Sequence of chain 1.F:
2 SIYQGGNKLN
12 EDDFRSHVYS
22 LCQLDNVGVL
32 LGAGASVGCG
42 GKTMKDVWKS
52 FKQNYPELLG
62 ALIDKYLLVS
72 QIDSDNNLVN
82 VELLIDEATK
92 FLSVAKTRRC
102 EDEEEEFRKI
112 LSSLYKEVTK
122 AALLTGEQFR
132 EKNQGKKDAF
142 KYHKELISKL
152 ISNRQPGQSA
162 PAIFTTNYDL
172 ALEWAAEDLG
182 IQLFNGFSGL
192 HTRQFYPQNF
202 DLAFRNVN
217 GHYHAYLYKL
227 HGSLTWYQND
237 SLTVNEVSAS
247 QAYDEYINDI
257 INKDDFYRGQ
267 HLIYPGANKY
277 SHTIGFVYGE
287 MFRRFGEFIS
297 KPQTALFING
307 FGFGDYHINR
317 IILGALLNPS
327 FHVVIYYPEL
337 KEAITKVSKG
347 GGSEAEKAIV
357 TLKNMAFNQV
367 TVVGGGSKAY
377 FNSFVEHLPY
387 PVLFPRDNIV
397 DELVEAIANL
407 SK

Binding-site contacts:
Ligand atom N6 contacts residue GLY35 of chain 1.F at 3.8 Å.
Ligand atom O3A contacts residue GLY308 of chain 1.F at 3.6 Å (h-bond).
Ligand atom C4 contacts residue GLY35 of chain 1.F at 3.9 Å.
Ligand atom C2D contacts residue GLU83 of chain 1.F at 3.2 Å.
Ligand atom O3D contacts residue GLU83 of chain 1.F at 3.3 Å (salt-bridge).
Ligand atom C1D contacts residue HIS227 of chain 1.F at 3.9 Å.
Ligand atom O1D contacts residue HIS227 of chain 1.F at 3.8 Å.
Ligand atom C4D contacts residue GLU83 of chain 1.F at 3.2 Å.
Ligand atom O4D contacts residue GLU83 of chain 1.F at 3.5 Å (salt-bridge).
Ligand atom O1D contacts residue GLU83 of chain 1.F at 2.5 Å (salt-bridge).
Ligand atom C2 contacts residue PHE377 of chain 1.F at 3.9 Å (hydrophobic).
Ligand atom PB contacts residue GLY308 of chain 1.F at 3.8 Å.
Ligand atom N3 contacts residue GLY306 of chain 1.F at 3.9 Å.
Ligand atom C6 contacts residue GLY35 of chain 1.F at 3.3 Å.
Ligand atom C2 contacts residue TYR376 of chain 1.F at 4.1 Å (hydrophobic).
Ligand atom C2 contacts residue GLY35 of chain 1.F at 3.6 Å.
Ligand atom O1B contacts residue PHE307 of chain 1.F at 3.5 Å.
Ligand atom N1 contacts residue PHE377 of chain 1.F at 3.5 Å (h-bond).
Ligand atom C5 contacts residue GLY35 of chain 1.F at 3.6 Å.
Ligand atom C4' contacts residue GLY306 of chain 1.F at 4.1 Å.
Ligand atom O3A contacts residue GLY306 of chain 1.F at 4.1 Å.
Ligand atom C1D contacts residue GLU83 of chain 1.F at 3.2 Å.
Ligand atom N1 contacts residue TYR376 of chain 1.F at 3.9 Å.
Ligand atom O2B contacts residue GLY33 of chain 1.F at 4.1 Å.
Ligand atom C2 contacts residue ASN305 of chain 1.F at 3.8 Å.
Ligand atom O2B contacts residue GLY306 of chain 1.F at 4.0 Å.
Ligand atom O1B contacts residue GLY308 of chain 1.F at 3.0 Å (h-bond).
Ligand atom N3 contacts residue GLY35 of chain 1.F at 3.9 Å.
Ligand atom O2B contacts residue ALA34 of chain 1.F at 3.1 Å (h-bond).
Ligand atom C3D contacts residue GLU83 of chain 1.F at 3.4 Å.
Ligand atom N1 contacts residue GLY35 of chain 1.F at 3.3 Å (h-bond).
Ligand atom O4' contacts residue GLY35 of chain 1.F at 3.8 Å.
Ligand atom O2D contacts residue GLU83 of chain 1.F at 2.6 Å (salt-bridge).
Ligand atom N6 contacts residue TYR376 of chain 1.F at 3.8 Å.
Ligand atom O2A contacts residue THR44 of chain 1.F at 4.1 Å.
Ligand atom O4' contacts residue GLY306 of chain 1.F at 3.9 Å.
Ligand atom O2A contacts residue ALA34 of chain 1.F at 4.0 Å.
Ligand atom C6 contacts residue TYR376 of chain 1.F at 3.8 Å (hydrophobic).
Ligand atom O3' contacts residue GLY308 of chain 1.F at 4.2 Å.
Ligand atom C5 contacts residue TYR376 of chain 1.F at 4.0 Å (hydrophobic).

A small-molecule ligand and the protein it binds are described below.
Small molecule (SMILES): Nc1ncnc2c1ncn2[C@@H]1O[C@H](COP(=O)(O)OP(=O)(O)OC[C@H]2O[C@H](O)[C@H](O)[C@@H]2O)[C@@H](O)[C@H]1O